Binding-site contacts:
Ligand atom C5 contacts residue ASN55 of chain 1.D at 3.7 Å.
Ligand atom C3 contacts residue ASN55 of chain 1.D at 3.8 Å.
Ligand atom O7 contacts residue PRO29 of chain 1.D at 3.7 Å.
Ligand atom O5 contacts residue LEU54 of chain 1.D at 3.8 Å.
Ligand atom C5 contacts residue LEU54 of chain 1.D at 4.2 Å (hydrophobic).
Ligand atom N2 contacts residue ASN55 of chain 1.D at 2.9 Å (h-bond).
Ligand atom O5 contacts residue ASN55 of chain 1.D at 2.4 Å (h-bond).
Ligand atom C7 contacts residue PRO29 of chain 1.D at 4.0 Å (hydrophobic).
Ligand atom C2 contacts residue THR111 of chain 1.D at 3.7 Å.
Ligand atom C2 contacts residue GLN112 of chain 1.D at 4.5 Å.
Ligand atom C7 contacts residue LEU54 of chain 1.D at 4.5 Å (hydrophobic).
Ligand atom C4 contacts residue ASN55 of chain 1.D at 4.3 Å.
Ligand atom C7 contacts residue GLN112 of chain 1.D at 3.7 Å.
Ligand atom C1 contacts residue ASN55 of chain 1.D at 1.4 Å.
Ligand atom O7 contacts residue GLN112 of chain 1.D at 3.2 Å.
Ligand atom C8 contacts residue LEU54 of chain 1.D at 3.4 Å (hydrophobic).
Ligand atom C8 contacts residue PRO29 of chain 1.D at 3.8 Å (hydrophobic).
Ligand atom O3 contacts residue GLN112 of chain 1.D at 4.5 Å.
Ligand atom N2 contacts residue GLN112 of chain 1.D at 3.2 Å.
Ligand atom C8 contacts residue ASN55 of chain 1.D at 3.8 Å.
Ligand atom C1 contacts residue THR111 of chain 1.D at 4.4 Å.
Ligand atom C2 contacts residue ASN55 of chain 1.D at 2.5 Å.
Ligand atom N2 contacts residue THR111 of chain 1.D at 4.0 Å.
Ligand atom C1 contacts residue LEU54 of chain 1.D at 3.4 Å (hydrophobic).
Ligand atom C7 contacts residue ASN55 of chain 1.D at 3.8 Å.

The small molecule below binds the protein below.
Small molecule (SMILES): CC(=O)N[C@@H]1[C@@H](O)[C@H](O)[C@@H](CO)O[C@H]1O

Sequence of chain 1.D:
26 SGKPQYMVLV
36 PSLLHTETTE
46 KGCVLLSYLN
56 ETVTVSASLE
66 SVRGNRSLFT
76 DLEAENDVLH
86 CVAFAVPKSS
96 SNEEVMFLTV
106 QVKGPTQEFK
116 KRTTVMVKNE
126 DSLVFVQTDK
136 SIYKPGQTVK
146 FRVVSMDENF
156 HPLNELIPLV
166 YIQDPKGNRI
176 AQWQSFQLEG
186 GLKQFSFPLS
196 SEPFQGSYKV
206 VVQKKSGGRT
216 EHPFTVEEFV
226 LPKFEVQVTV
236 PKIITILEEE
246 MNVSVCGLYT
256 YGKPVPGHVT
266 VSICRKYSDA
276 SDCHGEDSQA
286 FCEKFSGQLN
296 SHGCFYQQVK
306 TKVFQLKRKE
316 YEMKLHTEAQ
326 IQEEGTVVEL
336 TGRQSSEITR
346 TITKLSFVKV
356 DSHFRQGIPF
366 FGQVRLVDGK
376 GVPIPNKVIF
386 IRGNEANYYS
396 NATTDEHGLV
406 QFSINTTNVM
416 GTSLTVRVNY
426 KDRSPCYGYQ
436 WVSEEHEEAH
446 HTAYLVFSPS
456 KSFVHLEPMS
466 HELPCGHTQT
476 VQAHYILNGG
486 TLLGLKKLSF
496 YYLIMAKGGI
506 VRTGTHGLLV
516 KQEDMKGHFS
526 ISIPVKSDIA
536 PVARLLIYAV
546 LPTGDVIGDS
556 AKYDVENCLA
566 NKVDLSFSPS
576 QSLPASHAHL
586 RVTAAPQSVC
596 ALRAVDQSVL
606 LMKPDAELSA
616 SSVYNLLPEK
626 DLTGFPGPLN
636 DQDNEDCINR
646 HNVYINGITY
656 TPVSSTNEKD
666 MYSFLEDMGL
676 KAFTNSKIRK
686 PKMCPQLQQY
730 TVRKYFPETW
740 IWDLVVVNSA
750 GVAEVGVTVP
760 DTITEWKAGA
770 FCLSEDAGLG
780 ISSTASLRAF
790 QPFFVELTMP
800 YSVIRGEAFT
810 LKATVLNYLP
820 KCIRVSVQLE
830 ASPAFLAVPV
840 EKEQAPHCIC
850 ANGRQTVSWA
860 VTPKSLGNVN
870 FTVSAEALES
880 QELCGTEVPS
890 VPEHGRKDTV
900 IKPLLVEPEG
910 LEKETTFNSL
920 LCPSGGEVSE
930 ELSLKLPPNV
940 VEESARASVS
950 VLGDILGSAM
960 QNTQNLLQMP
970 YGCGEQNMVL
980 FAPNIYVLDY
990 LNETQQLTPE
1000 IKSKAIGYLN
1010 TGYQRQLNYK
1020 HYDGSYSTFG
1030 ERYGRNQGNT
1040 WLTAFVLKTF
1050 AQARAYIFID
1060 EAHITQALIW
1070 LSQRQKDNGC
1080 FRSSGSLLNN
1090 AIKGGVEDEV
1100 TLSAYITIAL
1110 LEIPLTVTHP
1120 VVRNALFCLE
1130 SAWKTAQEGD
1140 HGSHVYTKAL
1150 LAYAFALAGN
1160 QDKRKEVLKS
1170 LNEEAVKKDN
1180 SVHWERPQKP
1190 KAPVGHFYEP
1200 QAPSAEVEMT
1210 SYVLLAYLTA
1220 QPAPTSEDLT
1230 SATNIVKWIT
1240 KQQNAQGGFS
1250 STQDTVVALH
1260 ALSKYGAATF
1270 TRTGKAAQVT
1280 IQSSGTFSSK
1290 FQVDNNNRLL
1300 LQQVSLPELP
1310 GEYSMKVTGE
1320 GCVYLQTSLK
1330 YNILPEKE